Sequence of chain 2.D:
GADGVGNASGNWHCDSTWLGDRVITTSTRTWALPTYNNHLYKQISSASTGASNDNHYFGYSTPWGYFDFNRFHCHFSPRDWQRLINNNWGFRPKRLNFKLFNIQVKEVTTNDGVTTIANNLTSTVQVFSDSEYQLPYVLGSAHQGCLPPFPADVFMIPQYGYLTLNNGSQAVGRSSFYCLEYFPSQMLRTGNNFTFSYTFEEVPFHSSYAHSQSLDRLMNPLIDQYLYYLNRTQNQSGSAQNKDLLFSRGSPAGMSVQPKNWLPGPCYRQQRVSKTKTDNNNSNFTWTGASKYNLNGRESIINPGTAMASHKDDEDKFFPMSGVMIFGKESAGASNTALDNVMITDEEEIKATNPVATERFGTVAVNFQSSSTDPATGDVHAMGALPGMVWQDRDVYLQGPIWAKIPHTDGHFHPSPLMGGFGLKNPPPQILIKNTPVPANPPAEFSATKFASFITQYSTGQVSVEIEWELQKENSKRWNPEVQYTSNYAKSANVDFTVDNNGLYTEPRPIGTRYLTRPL

Binding-site contacts:
Ligand atom N6 contacts residue SER632 of chain 2.D at 3.6 Å.
Ligand atom N3 contacts residue GLY639 of chain 2.D at 4.2 Å.
Ligand atom C6 contacts residue PRO631 of chain 2.D at 4.3 Å (hydrophobic).
Ligand atom C5 contacts residue PRO631 of chain 2.D at 4.4 Å (hydrophobic).
Ligand atom N7 contacts residue HIS630 of chain 2.D at 3.7 Å.
Ligand atom N6 contacts residue GLY637 of chain 2.D at 3.4 Å (h-bond).
Ligand atom C8 contacts residue HIS630 of chain 2.D at 3.3 Å.
Ligand atom C6 contacts residue GLY639 of chain 2.D at 3.7 Å.
Ligand atom N6 contacts residue PRO633 of chain 2.D at 4.4 Å.
Ligand atom N9 contacts residue PRO631 of chain 2.D at 3.8 Å.
Ligand atom C5 contacts residue SER632 of chain 2.D at 3.9 Å.
Ligand atom N7 contacts residue ASP609 of chain 2.D at 4.0 Å.
Ligand atom N6 contacts residue GLY639 of chain 2.D at 3.5 Å (h-bond).
Ligand atom N6 contacts residue PHE638 of chain 2.D at 3.7 Å.
Ligand atom N1 contacts residue PRO631 of chain 2.D at 4.2 Å.
Ligand atom C2 contacts residue ILE622 of chain 2.D at 4.3 Å (hydrophobic).
Ligand atom N3 contacts residue PRO631 of chain 2.D at 4.1 Å.
Ligand atom C4 contacts residue PRO631 of chain 2.D at 4.2 Å (hydrophobic).
Ligand atom C2 contacts residue GLY639 of chain 2.D at 2.9 Å.
Ligand atom C5 contacts residue PRO420 of chain 2.D at 4.5 Å (hydrophobic).
Ligand atom N1 contacts residue GLY639 of chain 2.D at 3.0 Å (h-bond).
Ligand atom N7 contacts residue SER632 of chain 2.D at 3.7 Å.
Ligand atom N9 contacts residue HIS630 of chain 2.D at 4.4 Å.
Ligand atom C6 contacts residue SER632 of chain 2.D at 4.0 Å.
Ligand atom N1 contacts residue PHE638 of chain 2.D at 4.1 Å.
Ligand atom C2 contacts residue PRO631 of chain 2.D at 4.2 Å (hydrophobic).

The small molecule below binds the protein below.
Small molecule (SMILES): Nc1ncnc2[nH]cnc12